Binding-site contacts:
Ligand atom C23 contacts residue VAL31 of chain 1.K at 3.3 Å (hydrophobic).
Ligand atom C12 contacts residue THR21 of chain 1.K at 3.7 Å.
Ligand atom S27 contacts residue THR1 of chain 1.K at 3.6 Å.
Ligand atom C23 contacts residue ALA49 of chain 1.K at 3.2 Å (hydrophobic).
Ligand atom C4 contacts residue PRO127 of chain 1.L at 3.7 Å (hydrophobic).
Ligand atom C16 contacts residue THR1 of chain 1.K at 2.8 Å.
Ligand atom C20 contacts residue VAL31 of chain 1.K at 3.4 Å (hydrophobic).
Ligand atom C43 contacts residue ALA22 of chain 1.K at 3.7 Å (hydrophobic).
Ligand atom O39 contacts residue ALA49 of chain 1.K at 3.2 Å (h-bond).
Ligand atom C26 contacts residue GLY47 of chain 1.K at 3.5 Å.
Ligand atom C13 contacts residue GLY47 of chain 1.K at 3.8 Å.
Ligand atom C26 contacts residue THR1 of chain 1.K at 2.5 Å.
Ligand atom C20 contacts residue ALA49 of chain 1.K at 3.6 Å (hydrophobic).
Ligand atom N8 contacts residue ASP126 of chain 1.L at 3.6 Å (salt-bridge).
Ligand atom O30 contacts residue SER131 of chain 1.K at 2.9 Å (h-bond).
Ligand atom C15 contacts residue THR1 of chain 1.K at 2.4 Å.
Ligand atom C21 contacts residue GLN53 of chain 1.K at 3.5 Å.
Ligand atom O31 contacts residue ALA20 of chain 1.K at 3.2 Å.
Ligand atom C18 contacts residue MET45 of chain 1.K at 3.7 Å (hydrophobic).
Ligand atom C32 contacts residue THR21 of chain 1.K at 3.6 Å.
Ligand atom C43 contacts residue ALA27 of chain 1.K at 3.4 Å (hydrophobic).
Ligand atom C19 contacts residue MET45 of chain 1.K at 3.8 Å (hydrophobic).
Ligand atom C10 contacts residue THR21 of chain 1.K at 3.8 Å.
Ligand atom N22 contacts residue VAL31 of chain 1.K at 3.4 Å.
Ligand atom N14 contacts residue GLY47 of chain 1.K at 3.0 Å (h-bond).
Ligand atom C34 contacts residue GLY47 of chain 1.K at 3.6 Å.
Ligand atom C9 contacts residue THR21 of chain 1.K at 3.7 Å.
Ligand atom N14 contacts residue THR1 of chain 1.K at 3.6 Å.
Ligand atom N22 contacts residue SER130 of chain 1.L at 3.4 Å (h-bond).
Ligand atom S5 contacts residue ASP126 of chain 1.L at 3.8 Å.
Ligand atom C25 contacts residue THR1 of chain 1.K at 1.4 Å.
Ligand atom O31 contacts residue THR21 of chain 1.K at 2.8 Å (h-bond).
Ligand atom C21 contacts residue VAL31 of chain 1.K at 3.3 Å (hydrophobic).
Ligand atom N22 contacts residue GLN53 of chain 1.K at 3.0 Å (h-bond).
Ligand atom C16 contacts residue GLY47 of chain 1.K at 3.7 Å.
Ligand atom N11 contacts residue THR21 of chain 1.K at 2.9 Å (h-bond).
Ligand atom C24 contacts residue ALA49 of chain 1.K at 3.7 Å (hydrophobic).
Ligand atom N22 contacts residue GLU132 of chain 1.L at 3.5 Å (salt-bridge).
Ligand atom O30 contacts residue THR1 of chain 1.K at 2.8 Å (h-bond).
Ligand atom C12 contacts residue GLY47 of chain 1.K at 3.6 Å.

Sequence of chain 1.K:
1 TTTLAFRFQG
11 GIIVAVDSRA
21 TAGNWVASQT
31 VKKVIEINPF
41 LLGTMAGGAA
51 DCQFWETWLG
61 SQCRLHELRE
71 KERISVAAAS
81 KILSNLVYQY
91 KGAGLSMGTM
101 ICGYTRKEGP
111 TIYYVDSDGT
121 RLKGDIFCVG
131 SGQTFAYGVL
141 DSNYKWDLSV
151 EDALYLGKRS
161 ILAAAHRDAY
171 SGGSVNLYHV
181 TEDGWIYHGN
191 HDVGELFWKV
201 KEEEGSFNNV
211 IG

Sequence of chain 1.L:
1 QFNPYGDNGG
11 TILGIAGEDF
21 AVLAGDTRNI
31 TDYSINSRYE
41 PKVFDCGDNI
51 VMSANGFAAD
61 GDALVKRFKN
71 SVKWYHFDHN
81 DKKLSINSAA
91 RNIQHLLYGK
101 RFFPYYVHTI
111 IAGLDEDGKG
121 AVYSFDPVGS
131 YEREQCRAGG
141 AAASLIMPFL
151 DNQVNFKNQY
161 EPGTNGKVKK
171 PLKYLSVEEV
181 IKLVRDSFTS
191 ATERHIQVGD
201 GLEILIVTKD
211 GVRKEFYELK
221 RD

The small molecule below binds the protein below.
Small molecule (SMILES): Cc1ncc(C(=O)N[C@@H](CC(C)C)C(=O)N[C@@H](CC2CCCCC2)C(=O)N[C@H](CCS(C)(=O)=O)Cc2ccc(CN)cc2)s1